Sequence of chain 1.B:
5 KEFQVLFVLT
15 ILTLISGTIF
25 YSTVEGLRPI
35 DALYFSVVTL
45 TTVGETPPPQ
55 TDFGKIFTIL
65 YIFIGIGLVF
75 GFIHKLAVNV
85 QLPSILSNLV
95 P

The protein below binds the small molecule below.
Small molecule (SMILES): NCC(=O)O

Binding-site contacts:
Ligand atom N contacts residue LYS79 of chain 1.B at 3.9 Å.
Ligand atom N contacts residue GLU6 of chain 1.B at 3.6 Å (salt-bridge).